Sequence of chain 1.B:
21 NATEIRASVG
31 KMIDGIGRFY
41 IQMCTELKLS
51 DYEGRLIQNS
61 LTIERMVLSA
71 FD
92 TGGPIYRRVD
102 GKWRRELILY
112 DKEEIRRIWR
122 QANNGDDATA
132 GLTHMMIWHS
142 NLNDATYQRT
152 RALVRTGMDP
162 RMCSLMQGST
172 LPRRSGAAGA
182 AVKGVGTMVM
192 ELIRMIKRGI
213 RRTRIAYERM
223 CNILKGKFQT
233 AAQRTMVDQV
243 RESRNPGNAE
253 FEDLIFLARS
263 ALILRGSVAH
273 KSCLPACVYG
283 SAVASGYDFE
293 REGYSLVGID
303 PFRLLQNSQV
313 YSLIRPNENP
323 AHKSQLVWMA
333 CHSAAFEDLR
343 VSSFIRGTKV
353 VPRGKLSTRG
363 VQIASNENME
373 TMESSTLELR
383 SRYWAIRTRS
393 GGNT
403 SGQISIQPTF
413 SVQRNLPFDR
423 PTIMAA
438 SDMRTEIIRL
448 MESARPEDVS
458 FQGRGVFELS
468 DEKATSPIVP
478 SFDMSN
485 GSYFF

Sequence of chain 1.A:
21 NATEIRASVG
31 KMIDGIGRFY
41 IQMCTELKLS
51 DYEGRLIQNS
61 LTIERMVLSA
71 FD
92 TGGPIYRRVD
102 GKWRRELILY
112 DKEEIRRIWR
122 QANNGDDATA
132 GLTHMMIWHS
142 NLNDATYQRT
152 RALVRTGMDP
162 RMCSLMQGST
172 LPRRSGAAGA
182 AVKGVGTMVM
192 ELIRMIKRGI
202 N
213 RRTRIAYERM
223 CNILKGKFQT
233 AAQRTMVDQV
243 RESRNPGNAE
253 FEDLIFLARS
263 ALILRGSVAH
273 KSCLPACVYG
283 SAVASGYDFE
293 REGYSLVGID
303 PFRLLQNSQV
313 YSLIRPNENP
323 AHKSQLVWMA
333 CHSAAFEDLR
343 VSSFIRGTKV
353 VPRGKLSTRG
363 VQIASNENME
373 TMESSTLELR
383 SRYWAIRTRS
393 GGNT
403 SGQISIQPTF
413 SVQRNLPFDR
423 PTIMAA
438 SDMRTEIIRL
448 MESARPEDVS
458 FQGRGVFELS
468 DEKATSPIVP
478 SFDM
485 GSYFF

Binding-site contacts:
Ligand atom CAG contacts residue LEU306 of chain 1.A at 3.7 Å (hydrophobic).
Ligand atom CAA contacts residue ARG384 of chain 1.B at 4.0 Å.
Ligand atom CAF contacts residue TYR289 of chain 1.A at 3.8 Å (hydrophobic).
Ligand atom CAH contacts residue ASN309 of chain 1.A at 3.7 Å.
Ligand atom CAT contacts residue ASN309 of chain 1.A at 3.6 Å.
Ligand atom CAP contacts residue SER383 of chain 1.B at 4.1 Å.
Ligand atom CAN contacts residue GLN308 of chain 1.B at 3.4 Å.
Ligand atom CAU contacts residue ASN309 of chain 1.A at 4.4 Å.
Ligand atom CAI contacts residue ASN309 of chain 1.A at 4.4 Å.
Ligand atom CAI contacts residue LEU306 of chain 1.A at 3.7 Å (hydrophobic).
Ligand atom CAV contacts residue ASN309 of chain 1.A at 4.3 Å.
Ligand atom CAI contacts residue TYR289 of chain 1.A at 4.0 Å (hydrophobic).
Ligand atom CAH contacts residue ARG305 of chain 1.A at 4.0 Å.
Ligand atom CAA contacts residue SER287 of chain 1.A at 4.1 Å.
Ligand atom OAB contacts residue SER383 of chain 1.B at 4.3 Å.
Ligand atom CL1 contacts residue ARG384 of chain 1.B at 4.2 Å.
Ligand atom CBA contacts residue GLN308 of chain 1.B at 4.1 Å.
Ligand atom CBA contacts residue ASN309 of chain 1.A at 3.9 Å.
Ligand atom CAN contacts residue SER383 of chain 1.B at 3.5 Å.
Ligand atom CAO contacts residue ARG382 of chain 1.B at 4.2 Å.
Ligand atom OAS contacts residue SER287 of chain 1.A at 3.8 Å.
Ligand atom CAA contacts residue LEU466 of chain 1.B at 4.0 Å (hydrophobic).
Ligand atom CAF contacts residue ARG305 of chain 1.A at 4.2 Å.
Ligand atom CL1 contacts residue ASN309 of chain 1.A at 4.3 Å.
Ligand atom CAU contacts residue SER287 of chain 1.A at 4.4 Å.
Ligand atom OAB contacts residue ASN309 of chain 1.A at 3.3 Å.
Ligand atom CAW contacts residue ASN309 of chain 1.A at 3.6 Å.
Ligand atom CAU contacts residue GLN308 of chain 1.B at 4.3 Å.
Ligand atom CAZ contacts residue ASN309 of chain 1.A at 3.9 Å.
Ligand atom NAR contacts residue ALA284 of chain 1.A at 4.4 Å.
Ligand atom CAT contacts residue GLN308 of chain 1.B at 4.2 Å.
Ligand atom CAQ contacts residue ARG382 of chain 1.B at 3.6 Å.
Ligand atom NBB contacts residue ASN309 of chain 1.A at 4.3 Å.
Ligand atom OAB contacts residue ARG384 of chain 1.B at 3.5 Å.
Ligand atom CAG contacts residue TYR289 of chain 1.A at 3.6 Å (hydrophobic).
Ligand atom CAN contacts residue ARG382 of chain 1.B at 4.1 Å.
Ligand atom CAO contacts residue ASN309 of chain 1.A at 3.9 Å.
Ligand atom CAP contacts residue ARG384 of chain 1.B at 4.4 Å.
Ligand atom NBB contacts residue GLN308 of chain 1.B at 4.1 Å.
Ligand atom CAJ contacts residue ASN309 of chain 1.A at 3.2 Å.

This protein binds this small molecule.
Small molecule (SMILES): Cc1onc(-c2ccccc2)c1C(=O)N1CCN(c2ccc([N+](=O)[O-])cc2Cl)CC1